Binding-site contacts:
Ligand atom C8 contacts residue ASP322 of chain 1.E at 4.4 Å.
Ligand atom C5 contacts residue ASN150 of chain 1.E at 3.8 Å.
Ligand atom C8 contacts residue VAL136 of chain 1.E at 3.5 Å (hydrophobic).
Ligand atom O7 contacts residue THR137 of chain 1.E at 3.2 Å (h-bond).
Ligand atom C8 contacts residue TYR167 of chain 1.E at 3.5 Å (hydrophobic).
Ligand atom O7 contacts residue ASN150 of chain 1.E at 3.1 Å (h-bond).
Ligand atom O5 contacts residue ASN150 of chain 1.E at 2.4 Å (h-bond).
Ligand atom N2 contacts residue ASN150 of chain 1.E at 3.0 Å (h-bond).
Ligand atom C7 contacts residue ASN150 of chain 1.E at 3.3 Å.
Ligand atom C8 contacts residue ASN138 of chain 1.E at 3.8 Å.
Ligand atom C6 contacts residue TYR167 of chain 1.E at 3.5 Å (hydrophobic).
Ligand atom C1 contacts residue ASN150 of chain 1.E at 1.5 Å.
Ligand atom C7 contacts residue THR137 of chain 1.E at 3.9 Å.
Ligand atom C8 contacts residue THR137 of chain 1.E at 3.4 Å.
Ligand atom C3 contacts residue ASN150 of chain 1.E at 3.9 Å.
Ligand atom O6 contacts residue TYR167 of chain 1.E at 4.4 Å.
Ligand atom N2 contacts residue ASP322 of chain 1.E at 4.5 Å.
Ligand atom O7 contacts residue VAL136 of chain 1.E at 3.9 Å.
Ligand atom C4 contacts residue ASN150 of chain 1.E at 4.3 Å.
Ligand atom C2 contacts residue ASN150 of chain 1.E at 2.5 Å.
Ligand atom C7 contacts residue VAL136 of chain 1.E at 4.2 Å (hydrophobic).

Sequence of chain 1.E:
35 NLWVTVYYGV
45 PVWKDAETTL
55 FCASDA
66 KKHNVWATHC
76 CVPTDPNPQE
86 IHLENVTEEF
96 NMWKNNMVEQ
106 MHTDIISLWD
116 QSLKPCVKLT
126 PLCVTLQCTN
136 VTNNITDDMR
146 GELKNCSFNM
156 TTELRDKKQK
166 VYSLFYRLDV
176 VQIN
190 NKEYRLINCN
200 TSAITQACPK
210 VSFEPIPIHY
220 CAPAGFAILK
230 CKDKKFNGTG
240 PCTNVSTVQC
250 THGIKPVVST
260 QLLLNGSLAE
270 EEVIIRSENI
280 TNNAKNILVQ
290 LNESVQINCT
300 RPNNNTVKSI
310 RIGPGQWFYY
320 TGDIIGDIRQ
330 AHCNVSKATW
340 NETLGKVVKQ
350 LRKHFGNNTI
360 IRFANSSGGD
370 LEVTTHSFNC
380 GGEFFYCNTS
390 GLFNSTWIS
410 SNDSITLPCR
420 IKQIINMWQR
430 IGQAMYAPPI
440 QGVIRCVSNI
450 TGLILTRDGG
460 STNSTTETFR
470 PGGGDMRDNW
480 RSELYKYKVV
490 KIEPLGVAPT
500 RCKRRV

The protein below binds the small molecule below.
Small molecule (SMILES): CC(=O)N[C@H]1[C@H](O[C@H]2[C@H](O)[C@@H](NC(C)=O)CO[C@@H]2CO)O[C@H](CO)[C@@H](O)[C@@H]1O